A protein and the small-molecule ligand that binds it are described below.
Small molecule (SMILES): C[C@H](OP(=O)(O)O)C(=O)O

Sequence of chain 1.B:
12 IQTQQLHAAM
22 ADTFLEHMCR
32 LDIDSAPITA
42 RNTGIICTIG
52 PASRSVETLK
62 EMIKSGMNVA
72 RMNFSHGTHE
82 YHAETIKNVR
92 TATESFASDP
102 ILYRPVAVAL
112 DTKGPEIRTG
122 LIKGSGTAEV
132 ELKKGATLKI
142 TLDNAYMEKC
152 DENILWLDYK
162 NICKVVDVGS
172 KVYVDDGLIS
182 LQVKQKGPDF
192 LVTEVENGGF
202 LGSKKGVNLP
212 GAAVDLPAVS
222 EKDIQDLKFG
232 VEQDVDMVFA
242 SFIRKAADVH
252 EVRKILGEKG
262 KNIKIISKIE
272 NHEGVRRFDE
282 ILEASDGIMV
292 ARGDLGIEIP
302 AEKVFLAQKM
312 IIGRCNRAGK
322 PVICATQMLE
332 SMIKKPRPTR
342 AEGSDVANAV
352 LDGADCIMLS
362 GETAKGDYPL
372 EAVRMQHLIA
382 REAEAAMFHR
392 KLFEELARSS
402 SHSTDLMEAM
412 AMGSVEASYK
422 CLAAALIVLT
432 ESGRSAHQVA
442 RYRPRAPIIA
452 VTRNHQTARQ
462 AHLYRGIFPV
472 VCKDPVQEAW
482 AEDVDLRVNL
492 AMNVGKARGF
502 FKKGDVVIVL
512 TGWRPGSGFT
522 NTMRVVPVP

Binding-site contacts:
Ligand atom C3 contacts residue ALA292 of chain 1.B at 3.6 Å (hydrophobic).
Ligand atom P contacts residue ARG72 of chain 1.B at 4.1 Å.
Ligand atom O1 contacts residue GLY294 of chain 1.B at 3.7 Å.
Ligand atom O2' contacts residue ARG293 of chain 1.B at 4.5 Å.
Ligand atom C2 contacts residue ASP295 of chain 1.B at 4.3 Å.
Ligand atom C3 contacts residue THR327 of chain 1.B at 3.9 Å.
Ligand atom O2 contacts residue ALA292 of chain 1.B at 4.2 Å.
Ligand atom O2P contacts residue K1 of chain 1.L at 2.7 Å.
Ligand atom O2' contacts residue THR327 of chain 1.B at 2.5 Å (h-bond).
Ligand atom O2' contacts residue ALA292 of chain 1.B at 4.0 Å.
Ligand atom C3 contacts residue MET290 of chain 1.B at 3.7 Å (hydrophobic).
Ligand atom P contacts residue LYS269 of chain 1.B at 4.1 Å.
Ligand atom O3P contacts residue ASP295 of chain 1.B at 3.3 Å (salt-bridge).
Ligand atom P contacts residue K1 of chain 1.L at 4.2 Å.
Ligand atom O2P contacts residue LYS269 of chain 1.B at 3.6 Å (salt-bridge).
Ligand atom C1 contacts residue ASP295 of chain 1.B at 3.9 Å.
Ligand atom O2 contacts residue LYS269 of chain 1.B at 3.0 Å (salt-bridge).
Ligand atom O2 contacts residue GLU271 of chain 1.B at 4.2 Å.
Ligand atom O1P contacts residue ARG72 of chain 1.B at 3.8 Å.
Ligand atom O2' contacts residue ASP295 of chain 1.B at 4.2 Å.
Ligand atom O2P contacts residue ARG72 of chain 1.B at 3.5 Å (salt-bridge).
Ligand atom C3 contacts residue ARG72 of chain 1.B at 4.2 Å.
Ligand atom C3 contacts residue LYS269 of chain 1.B at 4.1 Å.
Ligand atom C1 contacts residue GLY294 of chain 1.B at 3.9 Å.
Ligand atom O1 contacts residue ALA292 of chain 1.B at 4.1 Å.
Ligand atom O2P contacts residue ASP112 of chain 1.B at 4.3 Å.
Ligand atom O2 contacts residue ASP295 of chain 1.B at 3.9 Å.
Ligand atom O2' contacts residue GLY294 of chain 1.B at 3.5 Å (h-bond).
Ligand atom P contacts residue ASP295 of chain 1.B at 4.3 Å.
Ligand atom O2P contacts residue SER76 of chain 1.B at 4.3 Å.
Ligand atom C1 contacts residue ALA292 of chain 1.B at 3.5 Å (hydrophobic).
Ligand atom C2 contacts residue LYS269 of chain 1.B at 3.8 Å.
Ligand atom O2 contacts residue ARG72 of chain 1.B at 4.4 Å.
Ligand atom O2P contacts residue ASN74 of chain 1.B at 4.0 Å.
Ligand atom O1 contacts residue ASP295 of chain 1.B at 2.8 Å (salt-bridge).
Ligand atom C2 contacts residue ALA292 of chain 1.B at 3.1 Å (hydrophobic).
Ligand atom C1 contacts residue THR327 of chain 1.B at 3.8 Å.